Sequence of chain 1.D:
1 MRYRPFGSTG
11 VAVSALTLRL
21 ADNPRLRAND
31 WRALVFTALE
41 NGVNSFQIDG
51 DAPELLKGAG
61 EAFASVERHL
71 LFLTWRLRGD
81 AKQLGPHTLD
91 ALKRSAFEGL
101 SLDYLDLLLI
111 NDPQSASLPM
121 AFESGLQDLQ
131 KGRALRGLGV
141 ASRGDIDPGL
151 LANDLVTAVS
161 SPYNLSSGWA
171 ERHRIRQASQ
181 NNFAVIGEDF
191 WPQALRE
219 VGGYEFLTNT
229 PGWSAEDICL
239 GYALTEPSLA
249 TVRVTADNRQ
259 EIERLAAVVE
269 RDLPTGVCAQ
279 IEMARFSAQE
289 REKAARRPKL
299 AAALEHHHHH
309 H

Binding-site contacts:
Ligand atom O4' contacts residue ASP112 of chain 1.D at 3.5 Å (salt-bridge).
Ligand atom O6 contacts residue ARG76 of chain 1.D at 3.5 Å (salt-bridge).
Ligand atom C5 contacts residue ARG76 of chain 1.D at 3.5 Å.
Ligand atom C5 contacts residue ARG143 of chain 1.D at 3.4 Å.
Ligand atom O2A contacts residue ASP80 of chain 1.D at 3.6 Å.
Ligand atom C8 contacts residue ASN111 of chain 1.D at 3.3 Å.
Ligand atom N2 contacts residue SER142 of chain 1.D at 3.3 Å (h-bond).
Ligand atom C4' contacts residue ASP112 of chain 1.D at 3.7 Å.
Ligand atom O1D contacts residue GLN114 of chain 1.D at 3.0 Å (h-bond).
Ligand atom O2' contacts residue ARG143 of chain 1.D at 2.9 Å (salt-bridge).
Ligand atom C5' contacts residue GLN114 of chain 1.D at 3.5 Å.
Ligand atom C2 contacts residue SER142 of chain 1.D at 3.7 Å.
Ligand atom N7 contacts residue ASN111 of chain 1.D at 3.4 Å (h-bond).
Ligand atom N7 contacts residue ARG76 of chain 1.D at 3.8 Å.
Ligand atom C2 contacts residue ALA141 of chain 1.D at 3.7 Å (hydrophobic).
Ligand atom O2' contacts residue SER142 of chain 1.D at 3.2 Å.
Ligand atom O1A contacts residue ASP80 of chain 1.D at 3.8 Å.
Ligand atom O2A contacts residue GLY79 of chain 1.D at 3.6 Å.
Ligand atom O2A contacts residue ASN111 of chain 1.D at 3.4 Å.
Ligand atom C4 contacts residue ARG143 of chain 1.D at 3.7 Å.
Ligand atom C2 contacts residue ARG143 of chain 1.D at 3.7 Å.
Ligand atom N7 contacts residue ARG78 of chain 1.D at 3.8 Å.
Ligand atom O1C contacts residue ARG143 of chain 1.D at 3.1 Å.
Ligand atom C2 contacts residue GLU188 of chain 1.D at 3.4 Å.
Ligand atom C6 contacts residue ARG76 of chain 1.D at 3.4 Å.
Ligand atom N7 contacts residue ARG143 of chain 1.D at 3.9 Å.
Ligand atom C5' contacts residue ASP112 of chain 1.D at 3.7 Å.
Ligand atom N1 contacts residue ARG143 of chain 1.D at 3.7 Å.
Ligand atom O3' contacts residue GLN114 of chain 1.D at 3.8 Å.
Ligand atom N1 contacts residue GLU188 of chain 1.D at 3.1 Å (salt-bridge).
Ligand atom N3 contacts residue ALA141 of chain 1.D at 3.5 Å.
Ligand atom C1' contacts residue ALA141 of chain 1.D at 3.7 Å (hydrophobic).
Ligand atom C6 contacts residue ARG143 of chain 1.D at 3.6 Å.
Ligand atom C2' contacts residue ARG143 of chain 1.D at 3.9 Å.
Ligand atom N2 contacts residue ALA141 of chain 1.D at 3.8 Å.
Ligand atom N3 contacts residue SER142 of chain 1.D at 3.3 Å (h-bond).
Ligand atom N2 contacts residue GLU188 of chain 1.D at 2.8 Å (salt-bridge).
Ligand atom O2C contacts residue ARG143 of chain 1.D at 3.4 Å (salt-bridge).
Ligand atom O6 contacts residue ARG78 of chain 1.D at 2.8 Å (salt-bridge).
Ligand atom C6 contacts residue ARG78 of chain 1.D at 3.6 Å.

This protein binds this small molecule.
Small molecule (SMILES): Nc1nc2c(ncn2[C@@H]2O[C@H](CO[P](=O)(O)OP(=O)(O)O)[C@@H](O[P](=O)(O)OP(=O)(O)O)[C@H]2O)c(=O)[nH]1